Sequence of chain 4.A:
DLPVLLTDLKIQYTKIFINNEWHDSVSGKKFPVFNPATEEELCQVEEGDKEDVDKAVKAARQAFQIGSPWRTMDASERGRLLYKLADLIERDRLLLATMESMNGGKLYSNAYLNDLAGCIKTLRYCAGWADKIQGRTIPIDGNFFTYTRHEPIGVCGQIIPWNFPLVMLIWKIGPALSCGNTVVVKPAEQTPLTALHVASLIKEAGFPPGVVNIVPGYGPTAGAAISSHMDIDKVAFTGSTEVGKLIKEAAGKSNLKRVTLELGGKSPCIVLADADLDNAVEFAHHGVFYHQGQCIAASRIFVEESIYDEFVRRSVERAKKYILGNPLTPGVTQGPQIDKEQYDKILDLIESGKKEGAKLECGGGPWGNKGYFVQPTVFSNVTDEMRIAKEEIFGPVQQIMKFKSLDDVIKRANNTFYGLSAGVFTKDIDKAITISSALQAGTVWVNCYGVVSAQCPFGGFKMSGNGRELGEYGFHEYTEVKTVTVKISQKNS

Binding-site contacts:
Ligand atom C23 contacts residue CYS302 of chain 4.A at 4.1 Å (hydrophobic).
Ligand atom C13 contacts residue GLY458 of chain 4.A at 3.8 Å.
Ligand atom O17 contacts residue CYS302 of chain 4.A at 3.9 Å.
Ligand atom C6 contacts residue TYR457 of chain 4.A at 3.9 Å (hydrophobic).
Ligand atom C11 contacts residue GLY458 of chain 4.A at 3.9 Å.
Ligand atom C14 contacts residue GLU289 of chain 4.A at 3.8 Å.
Ligand atom C3 contacts residue TYR297 of chain 4.A at 4.1 Å (hydrophobic).
Ligand atom C8 contacts residue HIS293 of chain 4.A at 4.0 Å.
Ligand atom C11 contacts residue TYR297 of chain 4.A at 3.7 Å (hydrophobic).
Ligand atom C3 contacts residue GLY458 of chain 4.A at 4.1 Å.
Ligand atom C23 contacts residue PHE171 of chain 4.A at 3.8 Å (hydrophobic).
Ligand atom O10 contacts residue GLY458 of chain 4.A at 3.8 Å.
Ligand atom C6 contacts residue HIS293 of chain 4.A at 3.4 Å.
Ligand atom C6 contacts residue PHE290 of chain 4.A at 4.1 Å (hydrophobic).
Ligand atom C14 contacts residue HIS293 of chain 4.A at 4.1 Å.
Ligand atom C1 contacts residue GLY294 of chain 4.A at 3.7 Å.
Ligand atom C12 contacts residue TYR297 of chain 4.A at 3.7 Å (hydrophobic).
Ligand atom O10 contacts residue GLY294 of chain 4.A at 4.1 Å.
Ligand atom C8 contacts residue PHE290 of chain 4.A at 3.6 Å (hydrophobic).
Ligand atom O10 contacts residue TYR297 of chain 4.A at 3.9 Å.
Ligand atom C19 contacts residue GLY458 of chain 4.A at 3.5 Å.
Ligand atom O10 contacts residue HIS293 of chain 4.A at 3.7 Å.
Ligand atom C12 contacts residue GLY458 of chain 4.A at 3.8 Å.
Ligand atom C2 contacts residue GLY458 of chain 4.A at 4.1 Å.
Ligand atom C2 contacts residue HIS293 of chain 4.A at 4.0 Å.
Ligand atom C13 contacts residue TYR297 of chain 4.A at 3.9 Å (hydrophobic).
Ligand atom O17 contacts residue ILE304 of chain 4.A at 3.6 Å.
Ligand atom O17 contacts residue TYR297 of chain 4.A at 3.8 Å.
Ligand atom C1 contacts residue TYR457 of chain 4.A at 3.7 Å (hydrophobic).
Ligand atom O7 contacts residue PHE290 of chain 4.A at 3.3 Å.
Ligand atom O7 contacts residue HIS293 of chain 4.A at 3.1 Å.
Ligand atom C2 contacts residue TYR457 of chain 4.A at 4.0 Å (hydrophobic).
Ligand atom C25 contacts residue TRP178 of chain 4.A at 4.1 Å (hydrophobic).
Ligand atom C26 contacts residue TRP178 of chain 4.A at 3.8 Å (hydrophobic).
Ligand atom C1 contacts residue HIS293 of chain 4.A at 3.4 Å.
Ligand atom C14 contacts residue PHE290 of chain 4.A at 3.6 Å (hydrophobic).
Ligand atom C16 contacts residue TYR297 of chain 4.A at 3.9 Å (hydrophobic).
Ligand atom N22 contacts residue PHE171 of chain 4.A at 4.0 Å.
Ligand atom C18 contacts residue TYR297 of chain 4.A at 3.5 Å (hydrophobic).
Ligand atom C27 contacts residue PHE171 of chain 4.A at 3.8 Å (hydrophobic).

A small-molecule ligand and the protein it binds are described below.
Small molecule (SMILES): Cc1oc2cc3oc(=O)c(CCC(=O)N4CCCCC4)c(C)c3cc2c1C